This protein binds this small molecule.
Small molecule (SMILES): CC(=O)N[C@@H]1[C@@H](O)[C@H](O)[C@@H](CO)O[C@H]1O

Binding-site contacts:
Ligand atom C7 contacts residue ASN180 of chain 1.A at 3.6 Å.
Ligand atom C2 contacts residue ASN180 of chain 1.A at 2.5 Å.
Ligand atom C4 contacts residue ASN180 of chain 1.A at 4.2 Å.
Ligand atom N2 contacts residue ASN180 of chain 1.A at 2.9 Å (h-bond).
Ligand atom C1 contacts residue TYR200 of chain 1.A at 4.2 Å (hydrophobic).
Ligand atom O6 contacts residue TYR200 of chain 1.A at 3.8 Å.
Ligand atom C5 contacts residue TYR200 of chain 1.A at 4.2 Å (hydrophobic).
Ligand atom C5 contacts residue ASN180 of chain 1.A at 3.6 Å.
Ligand atom C3 contacts residue ASN180 of chain 1.A at 3.8 Å.
Ligand atom C1 contacts residue ASN180 of chain 1.A at 1.4 Å.
Ligand atom O5 contacts residue ASN180 of chain 1.A at 2.4 Å (h-bond).
Ligand atom O7 contacts residue ASN180 of chain 1.A at 3.9 Å.
Ligand atom O5 contacts residue TYR200 of chain 1.A at 3.7 Å.
Ligand atom C6 contacts residue TYR200 of chain 1.A at 3.9 Å (hydrophobic).

Sequence of chain 1.A:
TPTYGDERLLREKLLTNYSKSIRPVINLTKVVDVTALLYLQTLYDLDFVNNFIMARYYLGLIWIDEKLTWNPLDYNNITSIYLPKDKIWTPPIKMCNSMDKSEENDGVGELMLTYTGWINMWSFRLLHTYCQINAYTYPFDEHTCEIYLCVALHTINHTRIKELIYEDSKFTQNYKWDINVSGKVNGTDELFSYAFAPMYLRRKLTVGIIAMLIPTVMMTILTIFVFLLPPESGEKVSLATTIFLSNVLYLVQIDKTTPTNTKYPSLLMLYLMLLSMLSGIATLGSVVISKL